Sequence of chain 16.C:
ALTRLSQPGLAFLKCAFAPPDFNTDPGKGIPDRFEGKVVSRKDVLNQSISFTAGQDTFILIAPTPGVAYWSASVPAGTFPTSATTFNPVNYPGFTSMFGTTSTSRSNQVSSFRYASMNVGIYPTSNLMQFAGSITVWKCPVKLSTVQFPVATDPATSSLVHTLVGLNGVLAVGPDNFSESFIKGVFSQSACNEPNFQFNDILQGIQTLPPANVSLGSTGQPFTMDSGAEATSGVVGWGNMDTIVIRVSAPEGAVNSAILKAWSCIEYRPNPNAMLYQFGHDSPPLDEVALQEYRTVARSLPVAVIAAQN

Binding-site contacts:
Ligand atom N3 contacts residue U5 of chain 16.G at 3.6 Å.
Ligand atom C4 contacts residue A4 of chain 16.G at 3.2 Å.
Ligand atom C6 contacts residue U2 of chain 16.G at 3.4 Å.
Ligand atom N1 contacts residue U5 of chain 16.G at 3.7 Å.
Ligand atom O2' contacts residue LEU64 of chain 11.C at 3.9 Å.
Ligand atom OP1 contacts residue LEU56 of chain 11.C at 2.8 Å.
Ligand atom O2 contacts residue U1 of chain 16.G at 2.9 Å (h-bond).
Ligand atom OP1 contacts residue LYS68 of chain 11.C at 3.2 Å (salt-bridge).
Ligand atom N3 contacts residue U1 of chain 16.G at 3.9 Å.
Ligand atom O4 contacts residue A4 of chain 16.G at 2.6 Å (h-bond).
Ligand atom OP1 contacts residue PHE76 of chain 11.C at 3.7 Å.
Ligand atom C4 contacts residue U1 of chain 16.G at 3.7 Å.
Ligand atom O2 contacts residue GLN61 of chain 11.C at 3.9 Å.
Ligand atom C2 contacts residue U3 of chain 16.G at 3.8 Å.
Ligand atom C2 contacts residue U1 of chain 16.G at 3.9 Å.
Ligand atom C6 contacts residue A4 of chain 16.G at 3.7 Å.
Ligand atom N3 contacts residue A4 of chain 16.G at 3.8 Å.
Ligand atom C2 contacts residue C6 of chain 16.G at 3.4 Å.
Ligand atom N6 contacts residue U2 of chain 16.G at 2.6 Å (h-bond).
Ligand atom C6 contacts residue U5 of chain 16.G at 3.6 Å.
Ligand atom O2 contacts residue C6 of chain 16.G at 2.9 Å (h-bond).
Ligand atom N3 contacts residue C6 of chain 16.G at 3.2 Å (h-bond).
Ligand atom C5 contacts residue A4 of chain 16.G at 2.8 Å.
Ligand atom OP2 contacts residue LYS8 of chain 11.F at 3.8 Å.
Ligand atom C5 contacts residue U5 of chain 16.G at 3.9 Å.
Ligand atom O2' contacts residue THR57 of chain 11.C at 3.2 Å.
Ligand atom N1 contacts residue U2 of chain 16.G at 2.8 Å.
Ligand atom N3 contacts residue U1 of chain 16.G at 3.8 Å.
Ligand atom O2 contacts residue U2 of chain 16.G at 3.6 Å.
Ligand atom N1 contacts residue U3 of chain 16.G at 3.8 Å.
Ligand atom O4 contacts residue U5 of chain 16.G at 2.8 Å (h-bond).
Ligand atom C2 contacts residue A4 of chain 16.G at 3.9 Å.
Ligand atom C4 contacts residue U5 of chain 16.G at 3.7 Å.
Ligand atom N3 contacts residue U2 of chain 16.G at 3.6 Å.
Ligand atom N3 contacts residue GLN61 of chain 11.C at 3.6 Å.
Ligand atom C2 contacts residue GLN61 of chain 11.C at 3.9 Å.
Ligand atom OP1 contacts residue LYS8 of chain 11.F at 3.1 Å.
Ligand atom OP1 contacts residue LYS12 of chain 11.F at 3.9 Å.
Ligand atom O4 contacts residue U1 of chain 16.G at 2.8 Å (h-bond).
Ligand atom C2 contacts residue U2 of chain 16.G at 3.6 Å.

Sequence of chain 11.F:
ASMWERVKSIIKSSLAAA

Sequence of chain 11.C:
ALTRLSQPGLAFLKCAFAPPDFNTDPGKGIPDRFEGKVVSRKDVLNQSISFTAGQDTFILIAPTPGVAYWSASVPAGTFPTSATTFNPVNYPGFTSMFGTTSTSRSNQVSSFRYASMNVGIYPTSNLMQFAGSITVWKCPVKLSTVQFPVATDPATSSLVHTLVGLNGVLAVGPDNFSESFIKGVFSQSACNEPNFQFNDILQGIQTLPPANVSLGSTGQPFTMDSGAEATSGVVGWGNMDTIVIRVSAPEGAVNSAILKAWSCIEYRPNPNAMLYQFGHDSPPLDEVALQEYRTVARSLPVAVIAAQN

A protein and the small-molecule ligand that binds it are described below.
Small molecule (SMILES): Nc1ccn([C@@H]2O[C@H](CO[P](=O)(O)O[C@H]3[C@@H](O)[C@H](n4ccc(=O)[nH]c4=O)O[C@@H]3CO[P](=O)(O)O[C@H]3[C@@H](O)[C@H](n4cnc5c(N)ncnc54)O[C@@H]3CO)[C@@H](O[P](=O)(O)OC[C@H]3O[C@@H](n4ccc(=O)[nH]c4=O)[C@H](O)[C@@H]3O)[C@H]2O)c(=O)n1.O=c1ccn([C@@H]2O[C@H](CO[P](=O)(O)O[C@H]3[C@@H](O)[C@H](n4ccc(=O)[nH]c4=O)O[C@@H]3CO[P](=O)(O)O[C@H]3[C@@H](O)[C@H](n4ccc(=O)[nH]c4=O)O[C@@H]3CO)[C@@H](O)[C@H]2O)c(=O)[nH]1